This protein binds this small molecule.
Small molecule (SMILES): CC(=O)N[C@@H]1[C@@H](O)[C@H](O)[C@@H](CO)O[C@H]1O

Sequence of chain 1.A:
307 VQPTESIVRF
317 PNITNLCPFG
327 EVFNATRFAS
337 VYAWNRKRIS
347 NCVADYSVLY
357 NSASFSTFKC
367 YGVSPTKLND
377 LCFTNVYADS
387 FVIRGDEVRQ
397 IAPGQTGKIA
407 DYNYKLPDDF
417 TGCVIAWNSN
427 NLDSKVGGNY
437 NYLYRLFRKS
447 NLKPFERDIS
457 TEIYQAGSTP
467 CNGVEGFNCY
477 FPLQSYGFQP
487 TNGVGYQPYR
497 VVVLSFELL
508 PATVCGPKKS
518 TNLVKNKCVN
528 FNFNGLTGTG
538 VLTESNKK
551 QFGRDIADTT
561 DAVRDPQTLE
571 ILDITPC

Binding-site contacts:
Ligand atom C7 contacts residue ASN318 of chain 1.A at 3.1 Å.
Ligand atom C5 contacts residue ASN318 of chain 1.A at 3.7 Å.
Ligand atom C3 contacts residue ASN318 of chain 1.A at 3.8 Å.
Ligand atom C8 contacts residue GLN567 of chain 1.A at 3.3 Å.
Ligand atom C8 contacts residue ASN318 of chain 1.A at 4.3 Å.
Ligand atom N2 contacts residue ASN318 of chain 1.A at 2.8 Å (h-bond).
Ligand atom C7 contacts residue GLN567 of chain 1.A at 4.0 Å.
Ligand atom N2 contacts residue GLN567 of chain 1.A at 3.6 Å.
Ligand atom O7 contacts residue ASN318 of chain 1.A at 3.1 Å (h-bond).
Ligand atom C1 contacts residue ASN318 of chain 1.A at 1.4 Å.
Ligand atom O5 contacts residue ASN318 of chain 1.A at 2.5 Å (h-bond).
Ligand atom C2 contacts residue ASN318 of chain 1.A at 2.4 Å.
Ligand atom C4 contacts residue ASN318 of chain 1.A at 4.3 Å.